Sequence of chain 1.C:
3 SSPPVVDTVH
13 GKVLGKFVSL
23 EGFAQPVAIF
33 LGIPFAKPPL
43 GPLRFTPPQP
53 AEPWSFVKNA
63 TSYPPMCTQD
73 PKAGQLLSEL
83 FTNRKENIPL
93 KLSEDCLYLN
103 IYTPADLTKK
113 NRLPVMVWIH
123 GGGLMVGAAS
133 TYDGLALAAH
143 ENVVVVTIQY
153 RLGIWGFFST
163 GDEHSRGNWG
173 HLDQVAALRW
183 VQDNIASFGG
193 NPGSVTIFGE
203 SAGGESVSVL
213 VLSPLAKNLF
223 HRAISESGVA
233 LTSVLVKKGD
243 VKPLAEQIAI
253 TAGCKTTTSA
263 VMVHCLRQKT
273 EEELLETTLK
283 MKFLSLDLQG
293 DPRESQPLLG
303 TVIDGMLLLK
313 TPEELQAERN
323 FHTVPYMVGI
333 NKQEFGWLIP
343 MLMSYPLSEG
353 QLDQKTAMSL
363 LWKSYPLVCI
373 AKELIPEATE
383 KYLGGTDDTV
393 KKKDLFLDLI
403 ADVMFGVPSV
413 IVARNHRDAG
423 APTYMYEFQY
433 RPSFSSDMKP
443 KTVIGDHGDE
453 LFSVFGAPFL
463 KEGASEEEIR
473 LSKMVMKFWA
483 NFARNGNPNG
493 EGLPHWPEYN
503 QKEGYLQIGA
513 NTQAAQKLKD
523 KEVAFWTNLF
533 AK

This protein binds this small molecule.
Small molecule (SMILES): CC(=O)N[C@@H]1[C@@H](O)[C@H](O)[C@@H](CO)O[C@H]1O

Binding-site contacts:
Ligand atom C5 contacts residue ASN61 of chain 1.C at 2.8 Å.
Ligand atom C6 contacts residue ASN61 of chain 1.C at 4.1 Å.
Ligand atom C8 contacts residue LEU16 of chain 1.C at 4.0 Å (hydrophobic).
Ligand atom C7 contacts residue LEU16 of chain 1.C at 4.4 Å (hydrophobic).
Ligand atom O6 contacts residue ASP242 of chain 1.A at 3.4 Å (salt-bridge).
Ligand atom C4 contacts residue ASN61 of chain 1.C at 3.5 Å.
Ligand atom O5 contacts residue ASN61 of chain 1.C at 2.4 Å (h-bond).
Ligand atom N2 contacts residue LEU16 of chain 1.C at 4.4 Å.
Ligand atom C3 contacts residue ASN61 of chain 1.C at 3.1 Å.
Ligand atom C8 contacts residue ASN61 of chain 1.C at 3.7 Å.
Ligand atom O3 contacts residue ASN61 of chain 1.C at 4.5 Å.
Ligand atom C1 contacts residue ASN61 of chain 1.C at 1.4 Å.
Ligand atom C2 contacts residue ASN61 of chain 1.C at 2.5 Å.
Ligand atom N2 contacts residue ASN61 of chain 1.C at 2.7 Å (h-bond).
Ligand atom O4 contacts residue ASN61 of chain 1.C at 4.3 Å.
Ligand atom C6 contacts residue ASP242 of chain 1.A at 4.0 Å.
Ligand atom C7 contacts residue ASN61 of chain 1.C at 3.6 Å.

Sequence of chain 1.A:
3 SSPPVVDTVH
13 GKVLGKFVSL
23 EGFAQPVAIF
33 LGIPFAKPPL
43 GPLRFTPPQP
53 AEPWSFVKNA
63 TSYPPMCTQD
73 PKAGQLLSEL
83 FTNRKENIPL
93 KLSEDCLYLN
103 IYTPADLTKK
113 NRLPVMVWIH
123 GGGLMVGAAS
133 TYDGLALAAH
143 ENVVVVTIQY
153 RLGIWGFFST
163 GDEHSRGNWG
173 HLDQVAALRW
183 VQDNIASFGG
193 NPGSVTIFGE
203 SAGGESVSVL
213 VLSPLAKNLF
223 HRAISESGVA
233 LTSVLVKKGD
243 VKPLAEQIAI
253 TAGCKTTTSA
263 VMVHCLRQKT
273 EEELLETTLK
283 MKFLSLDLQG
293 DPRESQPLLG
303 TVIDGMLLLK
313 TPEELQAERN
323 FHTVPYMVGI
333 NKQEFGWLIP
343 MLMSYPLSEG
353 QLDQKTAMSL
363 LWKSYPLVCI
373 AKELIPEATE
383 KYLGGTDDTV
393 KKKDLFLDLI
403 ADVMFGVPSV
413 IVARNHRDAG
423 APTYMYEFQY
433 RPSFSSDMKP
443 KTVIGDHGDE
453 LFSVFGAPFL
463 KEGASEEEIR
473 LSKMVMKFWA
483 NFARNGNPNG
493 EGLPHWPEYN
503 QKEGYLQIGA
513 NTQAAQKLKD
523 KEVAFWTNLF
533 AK